Binding-site contacts:
Ligand atom C10 contacts residue VAL181 of chain 1.D at 3.9 Å (hydrophobic).
Ligand atom C30 contacts residue ILE207 of chain 1.D at 3.9 Å (hydrophobic).
Ligand atom O03 contacts residue HIS205 of chain 1.I at 3.7 Å.
Ligand atom C21 contacts residue ARG245 of chain 1.I at 4.0 Å.
Ligand atom C26 contacts residue ILE207 of chain 1.D at 3.6 Å (hydrophobic).
Ligand atom C28 contacts residue VAL177 of chain 1.E at 3.7 Å (hydrophobic).
Ligand atom C29 contacts residue VAL242 of chain 1.I at 3.5 Å (hydrophobic).
Ligand atom C19 contacts residue LEU179 of chain 1.J at 3.8 Å (hydrophobic).
Ligand atom N08 contacts residue VAL181 of chain 1.D at 3.4 Å.
Ligand atom O05 contacts residue VAL181 of chain 1.I at 3.6 Å.
Ligand atom CL1 contacts residue VAL242 of chain 1.I at 2.7 Å.
Ligand atom C26 contacts residue VAL242 of chain 1.D at 3.6 Å (hydrophobic).
Ligand atom CL2 contacts residue VAL242 of chain 1.D at 3.1 Å.
Ligand atom CL2 contacts residue MET234 of chain 1.D at 3.4 Å.
Ligand atom C29 contacts residue ILE207 of chain 1.I at 3.8 Å (hydrophobic).
Ligand atom C21 contacts residue ILE207 of chain 1.I at 4.1 Å (hydrophobic).
Ligand atom N07 contacts residue VAL181 of chain 1.I at 3.7 Å.
Ligand atom CL1 contacts residue MET234 of chain 1.I at 3.1 Å.
Ligand atom C14 contacts residue ASN179 of chain 1.D at 3.5 Å.
Ligand atom C28 contacts residue THR232 of chain 1.D at 4.0 Å.
Ligand atom C30 contacts residue VAL242 of chain 1.D at 3.8 Å (hydrophobic).
Ligand atom C29 contacts residue LEU179 of chain 1.J at 4.0 Å (hydrophobic).
Ligand atom C13 contacts residue ASN179 of chain 1.I at 3.7 Å.
Ligand atom C13 contacts residue VAL181 of chain 1.I at 3.9 Å (hydrophobic).
Ligand atom CL1 contacts residue LEU485 of chain 1.J at 4.0 Å.
Ligand atom C27 contacts residue VAL177 of chain 1.J at 3.8 Å (hydrophobic).
Ligand atom C12 contacts residue ASN179 of chain 1.D at 3.9 Å.
Ligand atom O04 contacts residue HIS205 of chain 1.D at 3.9 Å.
Ligand atom C30 contacts residue LEU179 of chain 1.E at 4.0 Å (hydrophobic).
Ligand atom CL2 contacts residue LEU485 of chain 1.E at 3.9 Å.
Ligand atom C20 contacts residue LEU179 of chain 1.E at 3.9 Å (hydrophobic).
Ligand atom C25 contacts residue VAL242 of chain 1.I at 3.4 Å (hydrophobic).
Ligand atom C26 contacts residue LEU179 of chain 1.E at 3.4 Å (hydrophobic).
Ligand atom O06 contacts residue VAL181 of chain 1.D at 3.5 Å.
Ligand atom C21 contacts residue LEU179 of chain 1.J at 3.3 Å (hydrophobic).
Ligand atom C25 contacts residue ILE207 of chain 1.I at 3.6 Å (hydrophobic).
Ligand atom C22 contacts residue LEU179 of chain 1.E at 3.4 Å (hydrophobic).
Ligand atom C11 contacts residue ASN179 of chain 1.I at 3.4 Å.
Ligand atom C25 contacts residue LEU179 of chain 1.J at 3.4 Å (hydrophobic).
Ligand atom C22 contacts residue VAL181 of chain 1.D at 4.1 Å (hydrophobic).

Sequence of chain 1.D:
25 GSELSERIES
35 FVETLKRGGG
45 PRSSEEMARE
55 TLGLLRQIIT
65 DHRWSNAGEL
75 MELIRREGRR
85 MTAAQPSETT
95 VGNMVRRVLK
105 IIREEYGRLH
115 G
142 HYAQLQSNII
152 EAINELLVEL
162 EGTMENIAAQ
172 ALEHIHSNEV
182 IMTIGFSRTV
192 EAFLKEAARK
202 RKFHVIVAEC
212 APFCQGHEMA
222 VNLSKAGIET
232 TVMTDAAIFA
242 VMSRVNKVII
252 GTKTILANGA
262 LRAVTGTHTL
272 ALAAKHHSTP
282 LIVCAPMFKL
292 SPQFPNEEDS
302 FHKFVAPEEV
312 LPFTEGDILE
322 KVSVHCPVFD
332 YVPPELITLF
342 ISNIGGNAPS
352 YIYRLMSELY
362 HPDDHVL

Sequence of chain 1.E:
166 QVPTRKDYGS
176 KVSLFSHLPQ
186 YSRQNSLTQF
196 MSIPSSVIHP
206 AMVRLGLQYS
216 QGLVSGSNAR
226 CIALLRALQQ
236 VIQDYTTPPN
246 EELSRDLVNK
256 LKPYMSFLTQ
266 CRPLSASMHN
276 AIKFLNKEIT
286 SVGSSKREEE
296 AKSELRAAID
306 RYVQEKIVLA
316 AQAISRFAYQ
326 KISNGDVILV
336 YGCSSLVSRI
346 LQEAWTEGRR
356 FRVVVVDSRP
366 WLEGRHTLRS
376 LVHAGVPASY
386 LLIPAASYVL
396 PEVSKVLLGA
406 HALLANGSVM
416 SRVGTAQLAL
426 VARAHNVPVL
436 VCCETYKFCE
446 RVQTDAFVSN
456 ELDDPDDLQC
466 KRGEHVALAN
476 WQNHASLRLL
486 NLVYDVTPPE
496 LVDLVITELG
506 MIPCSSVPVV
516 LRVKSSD

A small-molecule ligand and the protein it binds are described below.
Small molecule (SMILES): O=C(COc1ccc(Cl)cc1)NC1CCC(NC(=O)COc2ccc(Cl)cc2)CC1

Sequence of chain 1.I:
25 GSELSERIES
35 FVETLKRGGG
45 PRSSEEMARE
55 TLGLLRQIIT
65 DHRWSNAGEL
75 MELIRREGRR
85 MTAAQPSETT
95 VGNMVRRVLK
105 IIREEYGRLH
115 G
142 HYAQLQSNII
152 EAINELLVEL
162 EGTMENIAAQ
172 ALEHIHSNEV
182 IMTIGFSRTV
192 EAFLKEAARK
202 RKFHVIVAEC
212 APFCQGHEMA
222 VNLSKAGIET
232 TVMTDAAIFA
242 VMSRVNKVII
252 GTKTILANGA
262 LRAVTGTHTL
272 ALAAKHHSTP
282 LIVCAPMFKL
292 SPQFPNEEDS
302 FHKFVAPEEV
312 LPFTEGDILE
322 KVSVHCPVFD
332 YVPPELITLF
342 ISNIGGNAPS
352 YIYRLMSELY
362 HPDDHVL

Sequence of chain 1.J:
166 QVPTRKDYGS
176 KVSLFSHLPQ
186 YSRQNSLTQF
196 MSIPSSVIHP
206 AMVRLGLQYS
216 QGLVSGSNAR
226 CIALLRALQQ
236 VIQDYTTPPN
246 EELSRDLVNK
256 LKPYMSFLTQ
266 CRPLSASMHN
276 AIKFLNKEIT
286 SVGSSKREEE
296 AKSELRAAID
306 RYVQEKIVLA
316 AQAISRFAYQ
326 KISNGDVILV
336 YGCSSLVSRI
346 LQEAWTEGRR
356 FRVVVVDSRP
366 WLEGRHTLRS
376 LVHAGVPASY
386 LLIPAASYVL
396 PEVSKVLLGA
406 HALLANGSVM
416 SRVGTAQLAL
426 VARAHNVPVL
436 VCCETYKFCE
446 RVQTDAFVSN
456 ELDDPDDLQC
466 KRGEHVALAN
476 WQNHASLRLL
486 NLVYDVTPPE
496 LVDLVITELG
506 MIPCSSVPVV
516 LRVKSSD